Binding-site contacts:
Ligand atom C15 contacts residue ILE738 of chain 1.A at 3.5 Å (hydrophobic).
Ligand atom O27 contacts residue GLU739 of chain 1.A at 2.9 Å (salt-bridge).
Ligand atom C14 contacts residue ILE822 of chain 1.A at 3.9 Å (hydrophobic).
Ligand atom C1 contacts residue ALA744 of chain 1.A at 3.8 Å (hydrophobic).
Ligand atom O13 contacts residue GLU739 of chain 1.A at 3.8 Å.
Ligand atom C9 contacts residue MET812 of chain 1.A at 3.8 Å (hydrophobic).
Ligand atom C2 contacts residue MET812 of chain 1.A at 3.3 Å (hydrophobic).
Ligand atom O24 contacts residue ASP823 of chain 1.A at 3.0 Å (salt-bridge).
Ligand atom O24 contacts residue ILE738 of chain 1.A at 3.7 Å.
Ligand atom C6 contacts residue MET812 of chain 1.A at 3.5 Å (hydrophobic).
Ligand atom C17 contacts residue ASP823 of chain 1.A at 3.4 Å.
Ligand atom C15 contacts residue ILE822 of chain 1.A at 3.9 Å (hydrophobic).
Ligand atom O12 contacts residue MET812 of chain 1.A at 3.9 Å.
Ligand atom C5 contacts residue MET812 of chain 1.A at 3.8 Å (hydrophobic).
Ligand atom C1 contacts residue MET812 of chain 1.A at 3.2 Å (hydrophobic).
Ligand atom O30 contacts residue ALA744 of chain 1.A at 3.8 Å.
Ligand atom C18 contacts residue ASP823 of chain 1.A at 3.5 Å.
Ligand atom C19 contacts residue ILE822 of chain 1.A at 3.6 Å (hydrophobic).
Ligand atom C10 contacts residue GLU739 of chain 1.A at 3.7 Å.
Ligand atom O24 contacts residue ASP700 of chain 1.A at 3.8 Å.
Ligand atom C4 contacts residue MET812 of chain 1.A at 3.5 Å (hydrophobic).
Ligand atom O23 contacts residue ASP823 of chain 1.A at 2.9 Å (salt-bridge).
Ligand atom C15 contacts residue TYR726 of chain 1.A at 3.7 Å (hydrophobic).
Ligand atom C1 contacts residue TRP671 of chain 1.A at 3.6 Å (hydrophobic).
Ligand atom O30 contacts residue VAL741 of chain 1.A at 3.0 Å (h-bond).
Ligand atom C16 contacts residue TYR726 of chain 1.A at 3.5 Å (hydrophobic).
Ligand atom O30 contacts residue MET812 of chain 1.A at 3.9 Å.
Ligand atom O27 contacts residue TYR726 of chain 1.A at 4.0 Å.
Ligand atom C17 contacts residue ILE738 of chain 1.A at 3.4 Å (hydrophobic).
Ligand atom C16 contacts residue ASP823 of chain 1.A at 3.6 Å.
Ligand atom O13 contacts residue VAL741 of chain 1.A at 2.7 Å (h-bond).
Ligand atom C17 contacts residue LYS692 of chain 1.A at 3.8 Å.
Ligand atom O13 contacts residue ILE740 of chain 1.A at 3.6 Å.
Ligand atom C3 contacts residue MET812 of chain 1.A at 3.4 Å (hydrophobic).
Ligand atom O23 contacts residue LYS692 of chain 1.A at 3.5 Å (salt-bridge).
Ligand atom C9 contacts residue VAL741 of chain 1.A at 3.8 Å (hydrophobic).
Ligand atom O24 contacts residue LYS692 of chain 1.A at 2.9 Å (salt-bridge).
Ligand atom C2 contacts residue TRP671 of chain 1.A at 3.9 Å (hydrophobic).
Ligand atom O27 contacts residue ILE738 of chain 1.A at 3.8 Å.
Ligand atom C16 contacts residue ILE738 of chain 1.A at 3.3 Å (hydrophobic).

Sequence of chain 1.A:
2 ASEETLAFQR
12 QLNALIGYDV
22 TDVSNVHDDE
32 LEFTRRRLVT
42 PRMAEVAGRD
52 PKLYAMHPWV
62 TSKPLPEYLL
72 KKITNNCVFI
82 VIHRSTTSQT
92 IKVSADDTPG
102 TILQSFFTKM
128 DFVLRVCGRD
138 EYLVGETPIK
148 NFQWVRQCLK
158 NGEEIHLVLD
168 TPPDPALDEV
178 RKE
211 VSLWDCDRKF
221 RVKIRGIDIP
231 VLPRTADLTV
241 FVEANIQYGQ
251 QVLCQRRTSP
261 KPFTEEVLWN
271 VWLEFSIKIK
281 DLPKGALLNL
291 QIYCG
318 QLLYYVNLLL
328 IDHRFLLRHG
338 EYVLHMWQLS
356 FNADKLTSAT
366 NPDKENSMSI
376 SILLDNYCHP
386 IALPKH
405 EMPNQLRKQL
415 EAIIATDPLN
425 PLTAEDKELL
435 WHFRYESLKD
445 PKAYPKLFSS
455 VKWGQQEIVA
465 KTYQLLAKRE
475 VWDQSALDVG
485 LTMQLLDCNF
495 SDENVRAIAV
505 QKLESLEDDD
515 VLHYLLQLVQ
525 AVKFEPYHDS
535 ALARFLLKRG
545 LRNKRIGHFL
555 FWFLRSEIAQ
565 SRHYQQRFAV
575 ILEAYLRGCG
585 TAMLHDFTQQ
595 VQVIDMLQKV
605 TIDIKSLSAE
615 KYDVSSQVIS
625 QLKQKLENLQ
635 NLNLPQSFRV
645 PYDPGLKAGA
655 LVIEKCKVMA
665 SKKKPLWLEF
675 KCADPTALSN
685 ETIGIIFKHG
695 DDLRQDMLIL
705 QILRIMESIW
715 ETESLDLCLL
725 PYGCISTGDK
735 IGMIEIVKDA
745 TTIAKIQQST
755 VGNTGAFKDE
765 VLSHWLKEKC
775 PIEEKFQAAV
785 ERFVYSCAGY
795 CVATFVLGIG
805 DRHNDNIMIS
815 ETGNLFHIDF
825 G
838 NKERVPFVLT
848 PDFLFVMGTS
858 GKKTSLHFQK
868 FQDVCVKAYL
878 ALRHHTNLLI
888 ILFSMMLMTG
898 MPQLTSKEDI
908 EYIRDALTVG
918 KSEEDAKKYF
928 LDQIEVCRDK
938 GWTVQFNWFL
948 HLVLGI

A small-molecule ligand and the protein it binds are described below.
Small molecule (SMILES): O=c1c(O)c(-c2ccc(O)c(O)c2)oc2cc(O)cc(O)c12